Binding-site contacts:
Ligand atom C15 contacts residue ILE8 of chain 1.B at 3.7 Å (hydrophobic).
Ligand atom C22 contacts residue ARG12 of chain 1.B at 3.6 Å.
Ligand atom O19 contacts residue GLY10 of chain 1.B at 3.7 Å.
Ligand atom C15 contacts residue ILE173 of chain 1.A at 4.2 Å (hydrophobic).
Ligand atom C16 contacts residue LYS127 of chain 1.A at 2.5 Å.
Ligand atom C15 contacts residue LYS127 of chain 1.A at 2.9 Å.
Ligand atom C14 contacts residue PRO172 of chain 1.A at 3.4 Å (hydrophobic).
Ligand atom C05 contacts residue ARG12 of chain 1.B at 2.7 Å.
Ligand atom C18 contacts residue LYS127 of chain 1.A at 3.8 Å.
Ligand atom C04 contacts residue ARG11 of chain 1.B at 3.0 Å.
Ligand atom C15 contacts residue GLY176 of chain 1.A at 3.6 Å.
Ligand atom C17 contacts residue LYS127 of chain 1.A at 1.4 Å.
Ligand atom O13 contacts residue ILE224 of chain 1.A at 3.7 Å.
Ligand atom C03 contacts residue GLY10 of chain 1.B at 3.6 Å.
Ligand atom C06 contacts residue GLY10 of chain 1.B at 3.9 Å.
Ligand atom C18 contacts residue ILE8 of chain 1.B at 3.9 Å (hydrophobic).
Ligand atom C05 contacts residue GLY10 of chain 1.B at 3.9 Å.
Ligand atom C04 contacts residue ARG12 of chain 1.B at 3.0 Å.
Ligand atom C21 contacts residue ARG12 of chain 1.B at 3.6 Å.
Ligand atom O13 contacts residue PRO172 of chain 1.A at 3.5 Å.
Ligand atom O02 contacts residue GLY10 of chain 1.B at 3.4 Å (h-bond).
Ligand atom O02 contacts residue PRO9 of chain 1.B at 3.9 Å.
Ligand atom O02 contacts residue ARG12 of chain 1.B at 3.0 Å (salt-bridge).
Ligand atom C16 contacts residue ILE8 of chain 1.B at 4.0 Å (hydrophobic).
Ligand atom C15 contacts residue PRO172 of chain 1.A at 3.4 Å (hydrophobic).
Ligand atom C14 contacts residue ILE8 of chain 1.B at 3.7 Å (hydrophobic).
Ligand atom C01 contacts residue ARG12 of chain 1.B at 4.1 Å.
Ligand atom C06 contacts residue ARG12 of chain 1.B at 3.2 Å.
Ligand atom C20 contacts residue ARG12 of chain 1.B at 3.0 Å.
Ligand atom C04 contacts residue GLY10 of chain 1.B at 3.1 Å.
Ligand atom O19 contacts residue ILE8 of chain 1.B at 3.4 Å.
Ligand atom C03 contacts residue ARG12 of chain 1.B at 3.1 Å.
Ligand atom N11 contacts residue ILE224 of chain 1.A at 4.0 Å.
Ligand atom C03 contacts residue ARG11 of chain 1.B at 3.2 Å.
Ligand atom C07 contacts residue GLY10 of chain 1.B at 4.0 Å.
Ligand atom C01 contacts residue ARG11 of chain 1.B at 3.6 Å.
Ligand atom C01 contacts residue PRO9 of chain 1.B at 3.6 Å (hydrophobic).
Ligand atom C16 contacts residue ILE173 of chain 1.A at 4.1 Å (hydrophobic).
Ligand atom O02 contacts residue ARG11 of chain 1.B at 2.5 Å (salt-bridge).
Ligand atom C14 contacts residue ILE224 of chain 1.A at 3.5 Å (hydrophobic).

Sequence of chain 1.B:
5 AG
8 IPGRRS

This protein binds this small molecule.
Small molecule (SMILES): COc1cccc(CC(=O)Oc2cc(C=O)ccc2[N+](=O)[O-])c1

Sequence of chain 1.A:
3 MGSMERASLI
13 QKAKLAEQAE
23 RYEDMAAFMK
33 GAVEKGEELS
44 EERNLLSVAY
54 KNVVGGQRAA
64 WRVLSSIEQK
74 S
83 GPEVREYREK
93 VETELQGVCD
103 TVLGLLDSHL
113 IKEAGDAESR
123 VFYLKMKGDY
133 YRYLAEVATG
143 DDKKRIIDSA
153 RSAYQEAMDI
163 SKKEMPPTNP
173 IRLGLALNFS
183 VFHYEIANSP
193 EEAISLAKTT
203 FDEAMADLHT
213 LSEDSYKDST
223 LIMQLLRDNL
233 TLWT